Sequence of chain 1.A:
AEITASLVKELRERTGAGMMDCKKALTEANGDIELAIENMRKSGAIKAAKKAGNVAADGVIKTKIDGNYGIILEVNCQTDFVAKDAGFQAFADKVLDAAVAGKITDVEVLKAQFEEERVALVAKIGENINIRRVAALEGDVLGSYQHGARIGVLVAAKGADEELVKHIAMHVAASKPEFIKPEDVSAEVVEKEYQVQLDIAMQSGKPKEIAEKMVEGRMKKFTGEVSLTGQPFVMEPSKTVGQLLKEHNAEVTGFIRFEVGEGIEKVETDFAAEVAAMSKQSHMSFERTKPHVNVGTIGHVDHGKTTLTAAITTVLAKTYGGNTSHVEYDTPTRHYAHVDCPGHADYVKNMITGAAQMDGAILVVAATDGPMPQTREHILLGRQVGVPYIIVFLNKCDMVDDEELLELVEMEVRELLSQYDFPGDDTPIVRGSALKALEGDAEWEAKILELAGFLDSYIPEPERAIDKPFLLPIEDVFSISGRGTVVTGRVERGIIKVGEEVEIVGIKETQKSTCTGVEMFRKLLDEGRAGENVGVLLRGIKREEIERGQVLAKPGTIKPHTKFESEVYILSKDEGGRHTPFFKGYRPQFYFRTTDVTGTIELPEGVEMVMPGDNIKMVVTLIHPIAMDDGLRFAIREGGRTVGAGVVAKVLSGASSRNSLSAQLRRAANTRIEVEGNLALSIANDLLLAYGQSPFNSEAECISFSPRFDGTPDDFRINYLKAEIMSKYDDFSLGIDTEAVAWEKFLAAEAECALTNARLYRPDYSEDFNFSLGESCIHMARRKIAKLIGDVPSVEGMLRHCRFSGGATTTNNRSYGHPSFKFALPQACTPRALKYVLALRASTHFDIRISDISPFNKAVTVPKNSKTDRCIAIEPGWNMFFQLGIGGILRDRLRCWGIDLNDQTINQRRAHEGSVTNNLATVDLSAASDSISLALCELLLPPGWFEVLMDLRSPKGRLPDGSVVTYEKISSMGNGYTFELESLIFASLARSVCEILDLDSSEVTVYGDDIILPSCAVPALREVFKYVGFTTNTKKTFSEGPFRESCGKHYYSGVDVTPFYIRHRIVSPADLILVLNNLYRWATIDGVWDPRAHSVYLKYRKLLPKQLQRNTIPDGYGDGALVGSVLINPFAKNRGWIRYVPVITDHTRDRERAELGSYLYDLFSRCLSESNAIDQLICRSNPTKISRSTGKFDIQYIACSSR

The protein below binds the small molecule below.
Small molecule (SMILES): Nc1ccn([C@@H]2O[C@H](CO[P](=O)(O)O[C@H]3[C@@H](O)[C@H](n4ccc(N)nc4=O)O[C@@H]3CO[P](=O)(O)O[C@H]3[C@@H](O)[C@H](n4cnc5c(N)ncnc54)O[C@@H]3CO[P](=O)(O)O[C@H]3[C@@H](O)[C@H](n4ccc(=O)[nH]c4=O)O[C@@H]3CO[P](=O)(O)O[C@H]3[C@@H](O)[C@H](n4ccc(N)nc4=O)O[C@@H]3CO[P](=O)(O)O[C@H]3[C@@H](O)[C@H](n4ccc(N)nc4=O)O[C@@H]3CO[P](=O)(O)O[C@H]3[C@@H](O)[C@H](n4ccc(N)nc4=O)O[C@@H]3CO)[C@@H](O)[C@H]2O)c(=O)n1

Binding-site contacts:
Ligand atom O3' contacts residue CA1 of chain 1.F at 2.7 Å.
Ligand atom O5' contacts residue HIS862 of chain 1.A at 3.2 Å (h-bond).
Ligand atom C6 contacts residue A5 of chain 1.C at 3.3 Å.
Ligand atom C2 contacts residue U4 of chain 1.C at 3.1 Å.
Ligand atom N3 contacts residue G6 of chain 1.C at 2.9 Å (h-bond).
Ligand atom N4 contacts residue G7 of chain 1.C at 3.4 Å (h-bond).
Ligand atom N3 contacts residue A5 of chain 1.C at 3.3 Å (h-bond).
Ligand atom OP2 contacts residue ARG1107 of chain 1.A at 2.6 Å (salt-bridge).
Ligand atom O2 contacts residue G2 of chain 1.C at 2.5 Å (h-bond).
Ligand atom N4 contacts residue CH11 of chain 1.D at 3.2 Å (h-bond).
Ligand atom N1 contacts residue G7 of chain 1.C at 3.4 Å (h-bond).
Ligand atom C4' contacts residue ASP1190 of chain 1.A at 3.2 Å.
Ligand atom C2' contacts residue CH11 of chain 1.D at 3.2 Å.
Ligand atom C5' contacts residue ASP1054 of chain 1.A at 3.4 Å.
Ligand atom N3 contacts residue CH11 of chain 1.D at 3.2 Å.
Ligand atom C5' contacts residue HIS862 of chain 1.A at 3.3 Å.
Ligand atom C2 contacts residue A5 of chain 1.C at 3.2 Å.
Ligand atom O2' contacts residue CH11 of chain 1.D at 3.2 Å (h-bond).
Ligand atom O2' contacts residue SER1248 of chain 1.A at 2.4 Å (h-bond).
Ligand atom N3 contacts residue G8 of chain 1.C at 3.2 Å (h-bond).
Ligand atom O2 contacts residue G3 of chain 1.C at 3.0 Å (h-bond).
Ligand atom O2 contacts residue G7 of chain 1.C at 3.1 Å (h-bond).
Ligand atom N3 contacts residue G3 of chain 1.C at 3.2 Å (h-bond).
Ligand atom OP1 contacts residue TYR1105 of chain 1.A at 3.2 Å.
Ligand atom C2 contacts residue CH11 of chain 1.D at 3.3 Å.
Ligand atom N3 contacts residue G7 of chain 1.C at 3.2 Å (h-bond).
Ligand atom C4' contacts residue ASP1054 of chain 1.A at 3.2 Å.
Ligand atom C2 contacts residue G8 of chain 1.C at 3.1 Å.
Ligand atom N3 contacts residue G2 of chain 1.C at 3.1 Å (h-bond).
Ligand atom C2 contacts residue G3 of chain 1.C at 3.2 Å.
Ligand atom N6 contacts residue U4 of chain 1.C at 3.4 Å (h-bond).
Ligand atom N4 contacts residue G8 of chain 1.C at 2.9 Å (h-bond).
Ligand atom O2' contacts residue ASP1190 of chain 1.A at 3.4 Å (salt-bridge).
Ligand atom C4 contacts residue CH11 of chain 1.D at 3.3 Å.
Ligand atom N1 contacts residue A5 of chain 1.C at 3.2 Å (h-bond).
Ligand atom O2 contacts residue G8 of chain 1.C at 2.9 Å (h-bond).
Ligand atom O3' contacts residue ASP1054 of chain 1.A at 3.3 Å (salt-bridge).
Ligand atom N3 contacts residue A5 of chain 1.C at 3.2 Å.
Ligand atom N1 contacts residue U4 of chain 1.C at 2.7 Å (h-bond).
Ligand atom N4 contacts residue G6 of chain 1.C at 2.7 Å (h-bond).